Sequence of chain 1.B:
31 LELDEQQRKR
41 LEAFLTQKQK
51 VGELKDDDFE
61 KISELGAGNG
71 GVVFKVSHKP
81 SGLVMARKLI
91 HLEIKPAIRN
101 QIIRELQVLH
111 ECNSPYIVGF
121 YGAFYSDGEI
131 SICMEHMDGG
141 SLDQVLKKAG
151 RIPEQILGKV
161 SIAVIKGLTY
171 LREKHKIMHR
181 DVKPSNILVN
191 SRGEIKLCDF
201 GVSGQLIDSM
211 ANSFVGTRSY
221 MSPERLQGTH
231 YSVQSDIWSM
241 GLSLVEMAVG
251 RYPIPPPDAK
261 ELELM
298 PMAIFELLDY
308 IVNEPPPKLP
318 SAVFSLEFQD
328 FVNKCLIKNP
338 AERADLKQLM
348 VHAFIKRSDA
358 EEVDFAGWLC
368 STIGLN

Binding-site contacts:
Ligand atom O1B contacts residue MG1 of chain 1.G at 2.8 Å.
Ligand atom O2A contacts residue LYS88 of chain 1.B at 3.3 Å.
Ligand atom O3' contacts residue LEU65 of chain 1.B at 3.7 Å.
Ligand atom N6 contacts residue GLU135 of chain 1.B at 3.5 Å (salt-bridge).
Ligand atom O4' contacts residue VAL73 of chain 1.B at 3.0 Å.
Ligand atom PB contacts residue SER185 of chain 1.B at 2.9 Å.
Ligand atom O1G contacts residue ASN69 of chain 1.B at 3.7 Å.
Ligand atom O2A contacts residue VAL73 of chain 1.B at 3.8 Å.
Ligand atom O2A contacts residue GLY68 of chain 1.B at 3.6 Å.
Ligand atom C5' contacts residue ALA67 of chain 1.B at 3.6 Å (hydrophobic).
Ligand atom C4' contacts residue GLY66 of chain 1.B at 3.6 Å.
Ligand atom O1A contacts residue MG1 of chain 1.G at 2.2 Å.
Ligand atom O3' contacts residue GLN144 of chain 1.B at 3.3 Å.
Ligand atom C5' contacts residue GLY66 of chain 1.B at 3.5 Å.
Ligand atom O1G contacts residue GLY68 of chain 1.B at 2.9 Å (h-bond).
Ligand atom N6 contacts residue MET134 of chain 1.B at 3.0 Å (h-bond).
Ligand atom N3B contacts residue SER185 of chain 1.B at 3.1 Å (h-bond).
Ligand atom C8 contacts residue VAL73 of chain 1.B at 3.8 Å (hydrophobic).
Ligand atom O2G contacts residue EUI1 of chain 1.F at 3.3 Å.
Ligand atom O3A contacts residue GLY68 of chain 1.B at 3.7 Å.
Ligand atom O1A contacts residue LYS88 of chain 1.B at 2.9 Å (salt-bridge).
Ligand atom N1 contacts residue MET137 of chain 1.B at 3.8 Å.
Ligand atom N3 contacts residue LEU65 of chain 1.B at 3.8 Å.
Ligand atom O2' contacts residue GLN144 of chain 1.B at 3.1 Å (h-bond).
Ligand atom PA contacts residue LYS88 of chain 1.B at 3.6 Å.
Ligand atom O2' contacts residue SER141 of chain 1.B at 3.0 Å.
Ligand atom O3G contacts residue EUI1 of chain 1.F at 2.9 Å (h-bond).
Ligand atom O2A contacts residue GLY71 of chain 1.B at 2.7 Å (h-bond).
Ligand atom O2G contacts residue LYS183 of chain 1.B at 2.8 Å (salt-bridge).
Ligand atom O2B contacts residue SER185 of chain 1.B at 2.9 Å (h-bond).
Ligand atom N9 contacts residue VAL73 of chain 1.B at 3.8 Å.
Ligand atom O1A contacts residue ASP199 of chain 1.B at 2.9 Å (salt-bridge).
Ligand atom O3G contacts residue MG1 of chain 1.G at 3.0 Å.
Ligand atom O3G contacts residue ASN186 of chain 1.B at 2.9 Å (h-bond).
Ligand atom C6 contacts residue LEU188 of chain 1.B at 3.4 Å (hydrophobic).
Ligand atom O3G contacts residue ASP199 of chain 1.B at 3.3 Å (salt-bridge).
Ligand atom O1B contacts residue SER185 of chain 1.B at 2.4 Å (h-bond).
Ligand atom PA contacts residue MG1 of chain 1.G at 3.5 Å.
Ligand atom O2G contacts residue ASN69 of chain 1.B at 3.7 Å.
Ligand atom N6 contacts residue LEU188 of chain 1.B at 3.3 Å.

The small molecule below binds the protein below.
Small molecule (SMILES): Nc1ncnc2c1ncn2[C@@H]1O[C@H](CO[P](=O)(O)O[P](=O)(O)NP(=O)(O)O)[C@@H](O)[C@H]1O